The protein below binds the small molecule below.
Small molecule (SMILES): Cc1cc(=O)c(O)cn1-c1ccc(-c2nnn[nH]2)cc1

Binding-site contacts:
Ligand atom CAN contacts residue HIS47 of chain 1.A at 3.2 Å.
Ligand atom CAS contacts residue HIS47 of chain 1.A at 3.0 Å.
Ligand atom CAN contacts residue ILE114 of chain 1.A at 4.2 Å (hydrophobic).
Ligand atom NAD contacts residue LYS40 of chain 1.A at 3.5 Å.
Ligand atom OAT contacts residue MN1 of chain 1.B at 2.1 Å.
Ligand atom CAM contacts residue MN1 of chain 1.B at 4.2 Å.
Ligand atom CAN contacts residue GLU113 of chain 1.A at 4.0 Å.
Ligand atom CAS contacts residue MN1 of chain 1.C at 3.2 Å.
Ligand atom NAC contacts residue LYS40 of chain 1.A at 4.0 Å.
Ligand atom CAS contacts residue GLU113 of chain 1.A at 4.0 Å.
Ligand atom CAR contacts residue MN1 of chain 1.C at 3.5 Å.
Ligand atom NAC contacts residue ALA43 of chain 1.A at 3.8 Å.
Ligand atom OAO contacts residue LYS128 of chain 1.A at 2.9 Å (salt-bridge).
Ligand atom NAB contacts residue LYS40 of chain 1.A at 3.7 Å.
Ligand atom CAS contacts residue GLU74 of chain 1.A at 3.5 Å.
Ligand atom OAT contacts residue HIS47 of chain 1.A at 2.9 Å.
Ligand atom OAO contacts residue GLU113 of chain 1.A at 3.1 Å (salt-bridge).
Ligand atom OAO contacts residue MN1 of chain 1.B at 2.1 Å.
Ligand atom CAR contacts residue HIS47 of chain 1.A at 3.5 Å.
Ligand atom CAN contacts residue LYS128 of chain 1.A at 3.6 Å.
Ligand atom CAR contacts residue GLU74 of chain 1.A at 3.2 Å.
Ligand atom CAS contacts residue MN1 of chain 1.B at 2.9 Å.
Ligand atom OAT contacts residue GLU113 of chain 1.A at 3.3 Å (salt-bridge).
Ligand atom OAT contacts residue ILE114 of chain 1.A at 4.2 Å.
Ligand atom CAM contacts residue LYS128 of chain 1.A at 4.2 Å.
Ligand atom CAM contacts residue HIS47 of chain 1.A at 4.1 Å.
Ligand atom NAC contacts residue ARG118 of chain 1.A at 3.8 Å.
Ligand atom CAN contacts residue MN1 of chain 1.B at 2.9 Å.
Ligand atom OAT contacts residue MN1 of chain 1.C at 2.3 Å.
Ligand atom NAA contacts residue LYS40 of chain 1.A at 3.4 Å.
Ligand atom CAQ contacts residue HIS47 of chain 1.A at 4.2 Å.
Ligand atom CAR contacts residue MN1 of chain 1.B at 4.2 Å.
Ligand atom CAS contacts residue ASP102 of chain 1.A at 4.0 Å.
Ligand atom OAT contacts residue ASP102 of chain 1.A at 2.9 Å (salt-bridge).
Ligand atom CAE contacts residue LYS40 of chain 1.A at 3.9 Å.
Ligand atom OAO contacts residue TYR124 of chain 1.A at 4.1 Å.
Ligand atom OAT contacts residue GLU74 of chain 1.A at 3.1 Å (salt-bridge).
Ligand atom CAG contacts residue ALA43 of chain 1.A at 3.9 Å (hydrophobic).
Ligand atom OAO contacts residue HIS47 of chain 1.A at 2.9 Å (h-bond).
Ligand atom OAO contacts residue ILE114 of chain 1.A at 3.0 Å (h-bond).

Sequence of chain 1.A:
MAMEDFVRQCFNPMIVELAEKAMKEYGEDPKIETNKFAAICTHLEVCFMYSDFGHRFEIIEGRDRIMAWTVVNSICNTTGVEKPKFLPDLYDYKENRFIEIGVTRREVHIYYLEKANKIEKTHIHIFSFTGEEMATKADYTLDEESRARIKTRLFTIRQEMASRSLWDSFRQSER